Sequence of chain 2.D:
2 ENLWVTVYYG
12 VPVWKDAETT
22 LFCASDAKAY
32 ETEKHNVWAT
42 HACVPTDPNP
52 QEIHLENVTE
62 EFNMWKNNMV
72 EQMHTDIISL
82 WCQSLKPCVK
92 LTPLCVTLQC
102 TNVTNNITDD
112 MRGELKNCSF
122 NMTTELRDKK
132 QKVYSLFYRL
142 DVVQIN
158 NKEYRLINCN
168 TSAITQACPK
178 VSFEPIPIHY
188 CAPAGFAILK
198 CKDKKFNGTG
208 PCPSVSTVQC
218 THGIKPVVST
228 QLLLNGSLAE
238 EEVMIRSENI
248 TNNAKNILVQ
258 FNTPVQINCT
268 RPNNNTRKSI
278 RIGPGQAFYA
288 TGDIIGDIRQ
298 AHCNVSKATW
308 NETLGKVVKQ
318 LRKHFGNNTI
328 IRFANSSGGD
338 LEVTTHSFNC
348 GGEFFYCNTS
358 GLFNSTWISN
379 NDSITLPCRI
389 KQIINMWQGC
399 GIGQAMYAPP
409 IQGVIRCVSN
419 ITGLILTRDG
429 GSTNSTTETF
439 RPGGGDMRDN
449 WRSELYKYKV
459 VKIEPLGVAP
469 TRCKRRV

Binding-site contacts:
Ligand atom C7 contacts residue ASN418 of chain 2.D at 3.3 Å.
Ligand atom C7 contacts residue ASN232 of chain 2.D at 3.9 Å.
Ligand atom O5 contacts residue PRO261 of chain 2.D at 3.6 Å.
Ligand atom C8 contacts residue NAG1 of chain 2.K at 4.3 Å.
Ligand atom O7 contacts residue NAG1 of chain 2.K at 2.6 Å (h-bond).
Ligand atom O6 contacts residue PRO261 of chain 2.D at 4.3 Å.
Ligand atom C8 contacts residue ASN232 of chain 2.D at 3.6 Å.
Ligand atom O7 contacts residue ASN418 of chain 2.D at 4.3 Å.
Ligand atom N2 contacts residue ASN418 of chain 2.D at 2.9 Å (h-bond).
Ligand atom C2 contacts residue ASN418 of chain 2.D at 2.4 Å.
Ligand atom O5 contacts residue ASN418 of chain 2.D at 2.3 Å (h-bond).
Ligand atom O7 contacts residue ASN232 of chain 2.D at 3.6 Å (h-bond).
Ligand atom C1 contacts residue ASN418 of chain 2.D at 1.4 Å.
Ligand atom C5 contacts residue PRO261 of chain 2.D at 4.2 Å (hydrophobic).
Ligand atom C1 contacts residue PRO261 of chain 2.D at 4.4 Å (hydrophobic).
Ligand atom C4 contacts residue ASN418 of chain 2.D at 4.2 Å.
Ligand atom C8 contacts residue ASN418 of chain 2.D at 3.4 Å.
Ligand atom C7 contacts residue NAG1 of chain 2.K at 3.7 Å.
Ligand atom C3 contacts residue ASN418 of chain 2.D at 3.8 Å.
Ligand atom C6 contacts residue LEU235 of chain 2.D at 3.9 Å (hydrophobic).
Ligand atom C6 contacts residue PRO261 of chain 2.D at 3.9 Å (hydrophobic).
Ligand atom C5 contacts residue ASN418 of chain 2.D at 3.6 Å.

This small molecule binds to this protein.
Small molecule (SMILES): CC(=O)N[C@H]1[C@H](O[C@H]2[C@H](O)[C@@H](NC(C)=O)CO[C@@H]2CO)O[C@H](CO)[C@@H](O[C@@H]2O[C@H](CO)[C@@H](O)[C@H](O)[C@@H]2O)[C@@H]1O